Sequence of chain 1.A:
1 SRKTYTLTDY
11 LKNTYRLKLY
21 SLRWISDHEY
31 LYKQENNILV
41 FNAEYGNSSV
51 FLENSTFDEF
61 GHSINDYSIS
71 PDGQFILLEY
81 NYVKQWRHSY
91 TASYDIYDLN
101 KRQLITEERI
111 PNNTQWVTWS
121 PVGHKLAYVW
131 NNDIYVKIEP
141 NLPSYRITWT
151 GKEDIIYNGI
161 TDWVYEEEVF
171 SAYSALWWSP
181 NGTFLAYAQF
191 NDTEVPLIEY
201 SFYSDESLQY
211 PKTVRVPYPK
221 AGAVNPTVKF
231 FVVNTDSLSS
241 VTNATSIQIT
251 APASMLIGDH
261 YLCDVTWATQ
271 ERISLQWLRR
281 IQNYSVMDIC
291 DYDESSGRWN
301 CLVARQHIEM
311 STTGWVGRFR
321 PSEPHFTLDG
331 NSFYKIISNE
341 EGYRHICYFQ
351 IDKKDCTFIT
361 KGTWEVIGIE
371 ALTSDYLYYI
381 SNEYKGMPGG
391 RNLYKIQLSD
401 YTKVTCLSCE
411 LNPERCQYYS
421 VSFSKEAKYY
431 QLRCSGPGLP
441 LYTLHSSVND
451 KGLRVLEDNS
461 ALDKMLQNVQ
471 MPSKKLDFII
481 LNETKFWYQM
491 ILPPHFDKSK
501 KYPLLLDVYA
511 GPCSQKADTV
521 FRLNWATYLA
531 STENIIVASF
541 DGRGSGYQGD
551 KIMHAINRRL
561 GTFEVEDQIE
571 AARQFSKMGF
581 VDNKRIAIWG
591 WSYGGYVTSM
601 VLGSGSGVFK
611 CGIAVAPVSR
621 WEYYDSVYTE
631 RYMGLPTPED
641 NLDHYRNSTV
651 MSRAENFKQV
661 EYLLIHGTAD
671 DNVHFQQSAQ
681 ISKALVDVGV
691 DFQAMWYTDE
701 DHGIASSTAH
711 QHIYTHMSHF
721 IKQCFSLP

Binding-site contacts:
Ligand atom C8 contacts residue TYR292 of chain 1.A at 4.4 Å (hydrophobic).
Ligand atom O6 contacts residue GLN270 of chain 1.A at 3.9 Å.
Ligand atom C1 contacts residue ASN181 of chain 1.A at 1.4 Å.
Ligand atom O6 contacts residue GLU271 of chain 1.A at 2.9 Å (salt-bridge).
Ligand atom C3 contacts residue ASN181 of chain 1.A at 3.9 Å.
Ligand atom C6 contacts residue GLU271 of chain 1.A at 3.7 Å.
Ligand atom O7 contacts residue ASN181 of chain 1.A at 4.3 Å.
Ligand atom C2 contacts residue THR183 of chain 1.A at 4.1 Å.
Ligand atom C2 contacts residue ASN181 of chain 1.A at 2.5 Å.
Ligand atom O4 contacts residue GLU294 of chain 1.A at 4.1 Å.
Ligand atom O7 contacts residue THR183 of chain 1.A at 3.6 Å.
Ligand atom C1 contacts residue THR183 of chain 1.A at 3.1 Å.
Ligand atom C6 contacts residue GLN270 of chain 1.A at 4.1 Å.
Ligand atom O5 contacts residue ASN181 of chain 1.A at 2.3 Å (h-bond).
Ligand atom N2 contacts residue ASN181 of chain 1.A at 3.1 Å (h-bond).
Ligand atom C5 contacts residue ASN181 of chain 1.A at 3.6 Å.
Ligand atom O7 contacts residue ASN234 of chain 1.A at 3.5 Å (h-bond).
Ligand atom O3 contacts residue GLU294 of chain 1.A at 3.4 Å (salt-bridge).
Ligand atom C1 contacts residue GLN270 of chain 1.A at 4.4 Å.
Ligand atom C7 contacts residue ASN234 of chain 1.A at 4.2 Å.
Ligand atom N2 contacts residue GLU271 of chain 1.A at 4.2 Å.
Ligand atom C4 contacts residue ASN181 of chain 1.A at 4.3 Å.
Ligand atom C6 contacts residue THR183 of chain 1.A at 3.9 Å.
Ligand atom C8 contacts residue ASP236 of chain 1.A at 4.5 Å.
Ligand atom C7 contacts residue ASN181 of chain 1.A at 4.0 Å.
Ligand atom O4 contacts residue THR183 of chain 1.A at 4.3 Å.
Ligand atom O5 contacts residue GLN270 of chain 1.A at 3.8 Å.
Ligand atom C3 contacts residue THR183 of chain 1.A at 4.2 Å.
Ligand atom C3 contacts residue GLU294 of chain 1.A at 3.8 Å.
Ligand atom O5 contacts residue THR183 of chain 1.A at 3.3 Å (h-bond).
Ligand atom C4 contacts residue THR183 of chain 1.A at 4.0 Å.
Ligand atom C8 contacts residue GLU294 of chain 1.A at 4.3 Å.
Ligand atom C8 contacts residue ASN234 of chain 1.A at 4.2 Å.
Ligand atom C5 contacts residue THR183 of chain 1.A at 3.0 Å.

The protein below binds the small molecule below.
Small molecule (SMILES): CC(=O)N[C@H]1[C@H](O[C@H]2[C@H](O)[C@@H](NC(C)=O)CO[C@@H]2CO)O[C@H](CO)[C@@H](O)[C@@H]1O